Sequence of chain 7.A:
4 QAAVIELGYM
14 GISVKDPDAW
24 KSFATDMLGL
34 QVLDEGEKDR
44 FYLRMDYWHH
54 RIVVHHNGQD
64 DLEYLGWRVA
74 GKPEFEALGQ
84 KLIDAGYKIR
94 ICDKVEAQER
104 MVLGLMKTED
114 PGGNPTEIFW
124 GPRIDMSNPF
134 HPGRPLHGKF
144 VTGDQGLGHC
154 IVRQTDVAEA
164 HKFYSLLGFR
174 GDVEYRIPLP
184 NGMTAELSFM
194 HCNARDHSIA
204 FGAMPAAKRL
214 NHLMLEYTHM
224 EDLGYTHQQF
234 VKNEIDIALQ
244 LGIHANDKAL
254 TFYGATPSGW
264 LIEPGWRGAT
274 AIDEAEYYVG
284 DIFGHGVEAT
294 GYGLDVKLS

Binding-site contacts:
Ligand atom C2 contacts residue HIS58 of chain 7.A at 4.1 Å.
Ligand atom C3 contacts residue TYR67 of chain 7.A at 4.1 Å (hydrophobic).
Ligand atom C4 contacts residue GLU102 of chain 7.A at 3.3 Å.
Ligand atom C contacts residue HIS58 of chain 7.A at 3.9 Å.
Ligand atom C3 contacts residue ARG103 of chain 7.A at 4.0 Å.
Ligand atom C5 contacts residue HIS58 of chain 7.A at 3.6 Å.
Ligand atom C contacts residue GLU66 of chain 7.A at 4.0 Å.
Ligand atom C6 contacts residue ARG43 of chain 7.A at 4.2 Å.
Ligand atom C4 contacts residue ARG103 of chain 7.A at 3.8 Å.
Ligand atom O3 contacts residue ARG103 of chain 7.A at 2.9 Å (salt-bridge).
Ligand atom O3 contacts residue TYR67 of chain 7.A at 3.7 Å.
Ligand atom O4 contacts residue GLU102 of chain 7.A at 2.5 Å (salt-bridge).
Ligand atom C3 contacts residue HIS58 of chain 7.A at 4.1 Å.
Ligand atom C6 contacts residue HIS58 of chain 7.A at 3.3 Å.
Ligand atom C5 contacts residue ARG43 of chain 7.A at 3.6 Å.
Ligand atom C1 contacts residue HIS58 of chain 7.A at 3.6 Å.
Ligand atom C4 contacts residue HIS58 of chain 7.A at 3.9 Å.
Ligand atom C5 contacts residue GLU102 of chain 7.A at 3.4 Å.
Ligand atom C2 contacts residue TYR67 of chain 7.A at 4.4 Å (hydrophobic).
Ligand atom C1 contacts residue GLU66 of chain 7.A at 4.4 Å.
Ligand atom C2 contacts residue GLU66 of chain 7.A at 3.9 Å.
Ligand atom O4 contacts residue ARG103 of chain 7.A at 3.0 Å (salt-bridge).

A protein and the small-molecule ligand that binds it are described below.
Small molecule (SMILES): Cc1ccc(O)c(O)c1